This protein binds this small molecule.
Small molecule (SMILES): CC(=O)N[C@H]1[C@H](O[C@H]2[C@H](O)[C@@H](NC(C)=O)CO[C@@H]2CO)O[C@H](CO)[C@@H](O[C@@H]2O[C@H](CO)[C@@H](O)[C@H](O)[C@@H]2O)[C@@H]1O

Binding-site contacts:
Ligand atom C1 contacts residue CYS238 of chain 1.A at 4.1 Å (hydrophobic).
Ligand atom O7 contacts residue ASN206 of chain 1.A at 4.0 Å.
Ligand atom O7 contacts residue VAL237 of chain 1.A at 3.7 Å.
Ligand atom C2 contacts residue ASN206 of chain 1.A at 2.5 Å.
Ligand atom N2 contacts residue ASN206 of chain 1.A at 3.0 Å (h-bond).
Ligand atom C5 contacts residue ASN206 of chain 1.A at 3.6 Å.
Ligand atom N2 contacts residue VAL237 of chain 1.A at 4.3 Å.
Ligand atom O5 contacts residue ASN239 of chain 1.A at 3.9 Å.
Ligand atom O3 contacts residue ASN239 of chain 1.A at 3.8 Å.
Ligand atom C1 contacts residue GLY205 of chain 1.A at 4.2 Å.
Ligand atom C4 contacts residue ASN206 of chain 1.A at 4.2 Å.
Ligand atom O6 contacts residue ASN206 of chain 1.A at 4.5 Å.
Ligand atom O7 contacts residue CYS238 of chain 1.A at 3.1 Å.
Ligand atom C7 contacts residue ASN206 of chain 1.A at 3.8 Å.
Ligand atom C6 contacts residue ASN239 of chain 1.A at 4.2 Å.
Ligand atom O5 contacts residue ASN206 of chain 1.A at 2.2 Å (h-bond).
Ligand atom C2 contacts residue CYS238 of chain 1.A at 4.2 Å (hydrophobic).
Ligand atom C3 contacts residue ASN206 of chain 1.A at 3.9 Å.
Ligand atom C6 contacts residue GLY205 of chain 1.A at 4.3 Å.
Ligand atom C7 contacts residue CYS238 of chain 1.A at 4.0 Å (hydrophobic).
Ligand atom O5 contacts residue GLY205 of chain 1.A at 3.5 Å (h-bond).
Ligand atom C3 contacts residue ASN239 of chain 1.A at 4.2 Å.
Ligand atom C5 contacts residue ASN239 of chain 1.A at 4.1 Å.
Ligand atom C1 contacts residue ASN206 of chain 1.A at 1.4 Å.
Ligand atom C8 contacts residue VAL237 of chain 1.A at 3.4 Å (hydrophobic).
Ligand atom N2 contacts residue CYS238 of chain 1.A at 4.3 Å.
Ligand atom C2 contacts residue ASN239 of chain 1.A at 3.9 Å.
Ligand atom O6 contacts residue GLN190 of chain 1.A at 3.8 Å.
Ligand atom O7 contacts residue ASN239 of chain 1.A at 3.1 Å (h-bond).
Ligand atom C1 contacts residue ASN239 of chain 1.A at 4.4 Å.
Ligand atom O6 contacts residue GLY205 of chain 1.A at 3.6 Å.
Ligand atom C7 contacts residue VAL237 of chain 1.A at 3.9 Å (hydrophobic).
Ligand atom C4 contacts residue ASN239 of chain 1.A at 3.6 Å.
Ligand atom C7 contacts residue ASN239 of chain 1.A at 4.2 Å.

Sequence of chain 1.A:
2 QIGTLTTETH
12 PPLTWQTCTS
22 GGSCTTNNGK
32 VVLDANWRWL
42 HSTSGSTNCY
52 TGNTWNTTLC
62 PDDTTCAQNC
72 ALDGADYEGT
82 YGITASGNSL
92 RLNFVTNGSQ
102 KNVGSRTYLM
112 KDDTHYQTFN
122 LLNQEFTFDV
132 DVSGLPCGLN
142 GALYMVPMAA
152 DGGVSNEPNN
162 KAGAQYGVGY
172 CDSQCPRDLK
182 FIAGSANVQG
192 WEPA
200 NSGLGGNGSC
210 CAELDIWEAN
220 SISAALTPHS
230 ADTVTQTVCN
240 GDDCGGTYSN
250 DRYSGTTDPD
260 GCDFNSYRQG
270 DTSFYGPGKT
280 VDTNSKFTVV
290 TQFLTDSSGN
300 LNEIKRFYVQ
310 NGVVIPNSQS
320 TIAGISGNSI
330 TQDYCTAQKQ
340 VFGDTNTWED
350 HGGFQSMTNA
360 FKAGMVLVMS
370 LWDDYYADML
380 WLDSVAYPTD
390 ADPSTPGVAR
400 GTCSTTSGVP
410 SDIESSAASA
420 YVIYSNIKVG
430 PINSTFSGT